Sequence of chain 1.D:
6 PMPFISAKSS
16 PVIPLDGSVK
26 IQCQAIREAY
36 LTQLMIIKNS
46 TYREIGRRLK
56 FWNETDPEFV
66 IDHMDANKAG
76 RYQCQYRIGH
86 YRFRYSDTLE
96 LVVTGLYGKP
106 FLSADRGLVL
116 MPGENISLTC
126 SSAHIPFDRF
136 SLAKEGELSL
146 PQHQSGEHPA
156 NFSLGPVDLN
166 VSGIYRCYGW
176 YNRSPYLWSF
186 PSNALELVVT

Binding-site contacts:
Ligand atom C8 contacts residue ASN120 of chain 1.D at 3.4 Å.
Ligand atom C7 contacts residue ASN120 of chain 1.D at 3.5 Å.
Ligand atom C2 contacts residue ASN120 of chain 1.D at 2.5 Å.
Ligand atom C4 contacts residue ASN120 of chain 1.D at 4.3 Å.
Ligand atom C1 contacts residue ASN120 of chain 1.D at 1.5 Å.
Ligand atom O5 contacts residue ASN120 of chain 1.D at 2.4 Å (h-bond).
Ligand atom C3 contacts residue ASN120 of chain 1.D at 3.8 Å.
Ligand atom N2 contacts residue ASN120 of chain 1.D at 2.6 Å (h-bond).
Ligand atom C5 contacts residue ASN120 of chain 1.D at 3.7 Å.

This protein binds this small molecule.
Small molecule (SMILES): CC(=O)N[C@H]1[C@@H](O[C@H]2[C@H](O)[C@@H](NC(C)=O)CO[C@@H]2CO)O[C@H](CO)[C@@H](O[C@@H]2O[C@H](CO)[C@@H](O)[C@H](O)[C@@H]2O)[C@@H]1O